Binding-site contacts:
Ligand atom C12 contacts residue ALA106 of chain 1.A at 3.9 Å (hydrophobic).
Ligand atom CZ2 contacts residue LEU220 of chain 1.A at 3.6 Å (hydrophobic).
Ligand atom CE3 contacts residue ARG79 of chain 1.A at 3.2 Å.
Ligand atom C16 contacts residue LEU469 of chain 1.A at 3.5 Å (hydrophobic).
Ligand atom CD2 contacts residue ARG79 of chain 1.A at 3.3 Å.
Ligand atom C15 contacts residue LEU469 of chain 1.A at 3.6 Å (hydrophobic).
Ligand atom C contacts residue GLN105 of chain 1.A at 3.5 Å.
Ligand atom CH2 contacts residue GLN105 of chain 1.A at 3.6 Å.
Ligand atom C20 contacts residue VAL110 of chain 1.A at 3.8 Å (hydrophobic).
Ligand atom CB contacts residue ARG79 of chain 1.A at 3.8 Å.
Ligand atom CE3 contacts residue GLN105 of chain 1.A at 3.6 Å.
Ligand atom C20 contacts residue LEU107 of chain 1.A at 3.7 Å (hydrophobic).
Ligand atom CB contacts residue TYR83 of chain 1.A at 3.8 Å (hydrophobic).
Ligand atom NE1 contacts residue LEU220 of chain 1.A at 3.7 Å.
Ligand atom CD1 contacts residue ARG79 of chain 1.A at 3.9 Å.
Ligand atom CG contacts residue ARG79 of chain 1.A at 3.5 Å.
Ligand atom C10 contacts residue MET386 of chain 1.A at 3.6 Å (hydrophobic).
Ligand atom C contacts residue SER104 of chain 1.A at 3.5 Å.
Ligand atom C14 contacts residue ALA106 of chain 1.A at 3.8 Å (hydrophobic).
Ligand atom CE2 contacts residue ARG79 of chain 1.A at 3.6 Å.
Ligand atom C16 contacts residue MET217 of chain 1.A at 3.8 Å (hydrophobic).
Ligand atom O contacts residue LEU220 of chain 1.A at 3.8 Å.
Ligand atom C20 contacts residue LEU469 of chain 1.A at 3.5 Å (hydrophobic).
Ligand atom C5 contacts residue PRO57 of chain 1.A at 3.7 Å (hydrophobic).
Ligand atom CH2 contacts residue ARG79 of chain 1.A at 3.7 Å.
Ligand atom C10 contacts residue ALA362 of chain 1.A at 3.9 Å (hydrophobic).
Ligand atom C19 contacts residue LEU469 of chain 1.A at 3.6 Å (hydrophobic).
Ligand atom CZ3 contacts residue GLN105 of chain 1.A at 3.4 Å.
Ligand atom CD1 contacts residue LEU52 of chain 1.A at 3.6 Å (hydrophobic).
Ligand atom O contacts residue GLN105 of chain 1.A at 3.4 Å (h-bond).
Ligand atom C8 contacts residue VAL58 of chain 1.A at 3.6 Å (hydrophobic).
Ligand atom C1 contacts residue TYR83 of chain 1.A at 3.7 Å (hydrophobic).
Ligand atom OXT contacts residue GLN105 of chain 1.A at 3.0 Å (h-bond).
Ligand atom O contacts residue SER104 of chain 1.A at 3.4 Å.
Ligand atom O1 contacts residue TYR83 of chain 1.A at 2.6 Å (h-bond).
Ligand atom O contacts residue ALA106 of chain 1.A at 3.0 Å (h-bond).
Ligand atom C3 contacts residue LEU61 of chain 1.A at 3.6 Å (hydrophobic).
Ligand atom C19 contacts residue PHE119 of chain 1.A at 3.6 Å (hydrophobic).
Ligand atom OXT contacts residue SER104 of chain 1.A at 3.5 Å.
Ligand atom CZ3 contacts residue ARG79 of chain 1.A at 3.2 Å.

This small molecule binds to this protein.
Small molecule (SMILES): CC(C)C1=CC2=CC[C@@H]3[C@](C)(CCC[C@@]3(C)C(=O)N[C@@H](Cc3c[nH]c4ccccc34)C(=O)O)[C@H]2CC1

Sequence of chain 1.A:
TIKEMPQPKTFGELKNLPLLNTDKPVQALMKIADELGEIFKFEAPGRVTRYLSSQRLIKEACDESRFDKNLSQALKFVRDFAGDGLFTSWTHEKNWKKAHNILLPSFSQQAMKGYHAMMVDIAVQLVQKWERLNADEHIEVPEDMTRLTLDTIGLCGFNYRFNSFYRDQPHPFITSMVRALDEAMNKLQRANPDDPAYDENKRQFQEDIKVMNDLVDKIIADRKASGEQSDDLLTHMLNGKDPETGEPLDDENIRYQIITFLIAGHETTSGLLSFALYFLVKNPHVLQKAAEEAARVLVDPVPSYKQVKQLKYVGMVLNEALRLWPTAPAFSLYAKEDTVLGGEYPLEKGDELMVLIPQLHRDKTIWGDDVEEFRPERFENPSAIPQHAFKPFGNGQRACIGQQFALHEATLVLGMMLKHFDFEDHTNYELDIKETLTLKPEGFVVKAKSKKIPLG